A small-molecule ligand and the protein it binds are described below.
Small molecule (SMILES): OC[C@H]1O[C@@](CO)(O[C@H]2O[C@H](CO)[C@@H](O)[C@H](O)[C@H]2O)[C@@H](O)[C@@H]1O

Sequence of chain 1.F:
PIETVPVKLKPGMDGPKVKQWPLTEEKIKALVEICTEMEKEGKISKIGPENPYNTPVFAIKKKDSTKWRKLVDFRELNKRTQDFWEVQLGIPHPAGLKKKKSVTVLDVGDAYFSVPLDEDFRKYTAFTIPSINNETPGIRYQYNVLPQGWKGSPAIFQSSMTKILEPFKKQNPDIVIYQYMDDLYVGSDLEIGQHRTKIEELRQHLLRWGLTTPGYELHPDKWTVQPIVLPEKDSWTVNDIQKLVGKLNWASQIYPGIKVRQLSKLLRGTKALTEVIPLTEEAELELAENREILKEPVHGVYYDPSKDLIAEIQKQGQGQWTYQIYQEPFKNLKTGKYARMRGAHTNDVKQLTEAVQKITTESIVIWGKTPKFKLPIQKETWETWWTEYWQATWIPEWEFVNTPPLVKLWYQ

Binding-site contacts:
Ligand atom O1 contacts residue TRP24 of chain 1.F at 3.7 Å.
Ligand atom O1 contacts residue VAL21 of chain 1.F at 3.8 Å.
Ligand atom C1 contacts residue ARG78 of chain 1.F at 3.5 Å.
Ligand atom C3 contacts residue GLU79 of chain 1.F at 3.6 Å.
Ligand atom O4 contacts residue LYS82 of chain 1.F at 3.3 Å (salt-bridge).
Ligand atom C5 contacts residue ARG78 of chain 1.F at 4.0 Å.
Ligand atom O6 contacts residue GLU413 of chain 1.F at 3.2 Å (salt-bridge).
Ligand atom C6 contacts residue GLU399 of chain 1.F at 3.4 Å.
Ligand atom C1 contacts residue ASP76 of chain 1.F at 3.7 Å.
Ligand atom C6 contacts residue ARG78 of chain 1.F at 3.3 Å.
Ligand atom C2 contacts residue ASP76 of chain 1.F at 3.7 Å.
Ligand atom C1 contacts residue VAL21 of chain 1.F at 3.9 Å (hydrophobic).
Ligand atom C2 contacts residue GLU79 of chain 1.F at 4.3 Å.
Ligand atom C3 contacts residue ARG78 of chain 1.F at 4.3 Å.
Ligand atom C6 contacts residue TRP414 of chain 1.F at 3.9 Å (hydrophobic).
Ligand atom O2 contacts residue ASP76 of chain 1.F at 3.9 Å.
Ligand atom O6 contacts residue ARG78 of chain 1.F at 4.3 Å.
Ligand atom C4 contacts residue ARG78 of chain 1.F at 4.1 Å.
Ligand atom C6 contacts residue GLU413 of chain 1.F at 4.2 Å.
Ligand atom O3 contacts residue LYS82 of chain 1.F at 3.3 Å (salt-bridge).
Ligand atom O3 contacts residue GLU79 of chain 1.F at 3.1 Å (salt-bridge).
Ligand atom C2 contacts residue ARG78 of chain 1.F at 3.9 Å.
Ligand atom O3 contacts residue GLU413 of chain 1.F at 4.1 Å.
Ligand atom C5 contacts residue GLU399 of chain 1.F at 3.9 Å.
Ligand atom O3 contacts residue ARG78 of chain 1.F at 3.8 Å.
Ligand atom O4 contacts residue LYS395 of chain 1.F at 4.2 Å.
Ligand atom O2 contacts residue GLU79 of chain 1.F at 3.8 Å.
Ligand atom O5 contacts residue ARG78 of chain 1.F at 3.0 Å (salt-bridge).
Ligand atom O4 contacts residue GLU413 of chain 1.F at 3.0 Å (salt-bridge).
Ligand atom C4 contacts residue GLU413 of chain 1.F at 3.9 Å.
Ligand atom C3 contacts residue LYS82 of chain 1.F at 4.2 Å.
Ligand atom O2 contacts residue VAL21 of chain 1.F at 4.0 Å.
Ligand atom C6 contacts residue LYS395 of chain 1.F at 4.0 Å.
Ligand atom O6 contacts residue TRP414 of chain 1.F at 3.8 Å.
Ligand atom O1 contacts residue ASP76 of chain 1.F at 4.2 Å.
Ligand atom O5 contacts residue ASP76 of chain 1.F at 4.3 Å.
Ligand atom O6 contacts residue TRP414 of chain 1.F at 3.2 Å (h-bond).
Ligand atom O6 contacts residue GLU399 of chain 1.F at 2.8 Å (salt-bridge).
Ligand atom O6 contacts residue PHE416 of chain 1.F at 4.0 Å.
Ligand atom C4 contacts residue LYS82 of chain 1.F at 4.3 Å.